Sequence of chain 1.E:
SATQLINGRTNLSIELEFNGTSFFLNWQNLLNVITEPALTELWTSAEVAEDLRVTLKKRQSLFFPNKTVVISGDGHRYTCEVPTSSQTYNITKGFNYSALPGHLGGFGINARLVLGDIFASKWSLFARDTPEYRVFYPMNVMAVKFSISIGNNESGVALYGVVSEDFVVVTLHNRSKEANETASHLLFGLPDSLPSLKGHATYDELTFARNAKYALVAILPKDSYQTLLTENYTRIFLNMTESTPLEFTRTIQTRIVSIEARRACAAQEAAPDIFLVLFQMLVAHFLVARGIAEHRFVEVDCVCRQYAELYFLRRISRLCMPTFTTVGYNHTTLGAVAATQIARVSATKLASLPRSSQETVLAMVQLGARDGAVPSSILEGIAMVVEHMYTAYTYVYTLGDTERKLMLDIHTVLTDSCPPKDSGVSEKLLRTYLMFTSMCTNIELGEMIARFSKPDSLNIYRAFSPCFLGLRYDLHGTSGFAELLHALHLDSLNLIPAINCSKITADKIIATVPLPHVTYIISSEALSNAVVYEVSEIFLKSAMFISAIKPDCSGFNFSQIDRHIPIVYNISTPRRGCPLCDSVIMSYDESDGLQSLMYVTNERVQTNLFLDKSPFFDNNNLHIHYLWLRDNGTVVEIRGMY

Binding-site contacts:
Ligand atom C1 contacts residue ASN104 of chain 1.E at 1.4 Å.
Ligand atom O5 contacts residue ASN104 of chain 1.E at 2.4 Å (h-bond).
Ligand atom O5 contacts residue THR106 of chain 1.E at 4.1 Å.
Ligand atom C6 contacts residue THR106 of chain 1.E at 4.3 Å.
Ligand atom O6 contacts residue THR106 of chain 1.E at 3.4 Å.
Ligand atom O7 contacts residue ASN104 of chain 1.E at 3.3 Å (h-bond).
Ligand atom C3 contacts residue ASN104 of chain 1.E at 3.8 Å.
Ligand atom C5 contacts residue ASN104 of chain 1.E at 3.7 Å.
Ligand atom C7 contacts residue ASN104 of chain 1.E at 3.3 Å.
Ligand atom N2 contacts residue ASN104 of chain 1.E at 2.9 Å (h-bond).
Ligand atom C2 contacts residue ASN104 of chain 1.E at 2.5 Å.
Ligand atom C8 contacts residue PHE311 of chain 1.E at 3.6 Å (hydrophobic).
Ligand atom C4 contacts residue ASN104 of chain 1.E at 4.2 Å.
Ligand atom C8 contacts residue ASN104 of chain 1.E at 4.5 Å.

This small molecule binds to this protein.
Small molecule (SMILES): CC(=O)N[C@@H]1[C@@H](O)[C@H](O)[C@@H](CO)O[C@H]1O